A small-molecule ligand and the protein it binds are described below.
Small molecule (SMILES): CC(=O)N[C@@H]1[C@@H](O)[C@H](O)[C@@H](CO)O[C@H]1O

Binding-site contacts:
Ligand atom C7 contacts residue ASN356 of chain 1.E at 3.3 Å.
Ligand atom C3 contacts residue ASN356 of chain 1.E at 3.9 Å.
Ligand atom C1 contacts residue ASN356 of chain 1.E at 1.5 Å.
Ligand atom C8 contacts residue ASN356 of chain 1.E at 4.4 Å.
Ligand atom C5 contacts residue ASN356 of chain 1.E at 3.8 Å.
Ligand atom C4 contacts residue ASN356 of chain 1.E at 4.4 Å.
Ligand atom C2 contacts residue ASN356 of chain 1.E at 2.5 Å.
Ligand atom N2 contacts residue ASN356 of chain 1.E at 2.9 Å (h-bond).
Ligand atom O7 contacts residue ASN356 of chain 1.E at 3.1 Å.
Ligand atom O5 contacts residue ASN356 of chain 1.E at 2.5 Å (h-bond).

Sequence of chain 1.E:
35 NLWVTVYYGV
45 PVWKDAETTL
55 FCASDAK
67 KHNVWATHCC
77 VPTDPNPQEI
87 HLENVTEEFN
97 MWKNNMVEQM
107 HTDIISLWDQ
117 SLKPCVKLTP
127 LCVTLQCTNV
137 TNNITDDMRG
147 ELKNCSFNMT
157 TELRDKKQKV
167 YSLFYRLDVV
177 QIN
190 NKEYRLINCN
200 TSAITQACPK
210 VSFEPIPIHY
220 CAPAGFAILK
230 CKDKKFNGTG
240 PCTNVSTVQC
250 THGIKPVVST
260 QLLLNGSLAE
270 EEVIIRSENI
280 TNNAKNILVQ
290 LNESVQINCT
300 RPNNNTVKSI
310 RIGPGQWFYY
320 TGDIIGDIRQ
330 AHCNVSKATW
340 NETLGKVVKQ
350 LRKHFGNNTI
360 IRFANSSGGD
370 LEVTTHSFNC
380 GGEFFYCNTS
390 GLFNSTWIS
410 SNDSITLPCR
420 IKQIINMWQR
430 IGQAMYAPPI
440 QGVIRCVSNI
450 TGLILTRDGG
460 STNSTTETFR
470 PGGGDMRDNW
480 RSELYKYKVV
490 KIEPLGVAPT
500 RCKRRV